Sequence of chain 1.A:
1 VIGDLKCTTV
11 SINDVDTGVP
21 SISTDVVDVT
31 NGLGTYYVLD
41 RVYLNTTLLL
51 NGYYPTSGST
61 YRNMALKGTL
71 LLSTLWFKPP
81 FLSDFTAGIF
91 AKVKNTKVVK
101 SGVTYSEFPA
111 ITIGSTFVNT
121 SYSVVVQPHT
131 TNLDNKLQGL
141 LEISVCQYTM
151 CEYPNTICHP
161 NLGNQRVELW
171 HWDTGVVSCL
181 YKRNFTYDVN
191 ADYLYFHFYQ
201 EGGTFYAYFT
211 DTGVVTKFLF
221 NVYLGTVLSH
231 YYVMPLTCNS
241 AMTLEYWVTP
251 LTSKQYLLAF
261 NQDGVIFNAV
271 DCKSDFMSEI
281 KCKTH

This protein binds this small molecule.
Small molecule (SMILES): CC(=O)N[C@@H]1[C@@H](O)[C@H](O)[C@@H](CO)O[C@H]1O

Binding-site contacts:
Ligand atom C4 contacts residue ASN45 of chain 1.A at 4.0 Å.
Ligand atom C3 contacts residue ASN45 of chain 1.A at 3.7 Å.
Ligand atom C7 contacts residue ASN45 of chain 1.A at 3.7 Å.
Ligand atom O7 contacts residue ASN45 of chain 1.A at 3.9 Å.
Ligand atom C5 contacts residue ASN45 of chain 1.A at 3.7 Å.
Ligand atom C2 contacts residue ASN45 of chain 1.A at 2.3 Å.
Ligand atom O5 contacts residue ASN45 of chain 1.A at 2.4 Å (h-bond).
Ligand atom N2 contacts residue ASN45 of chain 1.A at 3.0 Å (h-bond).
Ligand atom C1 contacts residue ASN45 of chain 1.A at 1.4 Å.